Sequence of chain 4.A:
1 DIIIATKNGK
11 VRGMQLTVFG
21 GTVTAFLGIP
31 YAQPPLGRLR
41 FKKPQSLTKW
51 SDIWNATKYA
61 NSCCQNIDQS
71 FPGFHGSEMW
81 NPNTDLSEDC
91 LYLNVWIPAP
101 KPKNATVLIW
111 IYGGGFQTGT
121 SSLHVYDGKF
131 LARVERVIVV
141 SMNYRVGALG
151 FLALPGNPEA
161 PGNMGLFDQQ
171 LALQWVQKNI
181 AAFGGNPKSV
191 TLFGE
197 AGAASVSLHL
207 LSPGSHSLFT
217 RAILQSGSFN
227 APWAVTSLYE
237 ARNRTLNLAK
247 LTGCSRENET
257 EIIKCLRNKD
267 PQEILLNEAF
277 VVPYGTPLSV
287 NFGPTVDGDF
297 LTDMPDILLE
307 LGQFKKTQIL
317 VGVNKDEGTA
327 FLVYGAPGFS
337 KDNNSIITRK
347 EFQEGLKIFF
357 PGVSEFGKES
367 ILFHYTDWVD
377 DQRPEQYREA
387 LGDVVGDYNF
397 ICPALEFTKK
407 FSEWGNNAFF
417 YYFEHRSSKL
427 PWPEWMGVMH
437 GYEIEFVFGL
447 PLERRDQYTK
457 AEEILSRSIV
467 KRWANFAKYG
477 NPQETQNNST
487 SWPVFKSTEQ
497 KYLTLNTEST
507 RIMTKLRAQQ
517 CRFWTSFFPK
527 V

The protein below binds the small molecule below.
Small molecule (SMILES): CC(=O)N[C@H]1[C@H](O[C@H]2[C@H](O)[C@@H](NC(C)=O)CO[C@@H]2CO[C@H]2O[C@@H](C)[C@@H](O)[C@@H](O)[C@@H]2O)O[C@H](CO)[C@@H](O)[C@@H]1O

Binding-site contacts:
Ligand atom N2 contacts residue ASN339 of chain 4.A at 2.8 Å (h-bond).
Ligand atom O7 contacts residue ASN340 of chain 4.A at 3.5 Å (h-bond).
Ligand atom C6 contacts residue PHE335 of chain 4.A at 3.9 Å (hydrophobic).
Ligand atom C7 contacts residue ASN339 of chain 4.A at 3.1 Å.
Ligand atom C6 contacts residue ASN339 of chain 4.A at 4.4 Å.
Ligand atom C7 contacts residue GLY334 of chain 4.A at 4.2 Å.
Ligand atom O7 contacts residue ILE342 of chain 4.A at 4.5 Å.
Ligand atom C5 contacts residue SER336 of chain 4.A at 3.9 Å.
Ligand atom O5 contacts residue ASN339 of chain 4.A at 2.4 Å (h-bond).
Ligand atom C6 contacts residue SER336 of chain 4.A at 3.9 Å.
Ligand atom O5 contacts residue SER336 of chain 4.A at 4.4 Å.
Ligand atom C8 contacts residue ASN339 of chain 4.A at 3.1 Å.
Ligand atom C7 contacts residue ASN340 of chain 4.A at 4.4 Å.
Ligand atom C1 contacts residue ASN339 of chain 4.A at 1.4 Å.
Ligand atom O7 contacts residue ASN339 of chain 4.A at 4.0 Å.
Ligand atom C4 contacts residue ASN339 of chain 4.A at 4.2 Å.
Ligand atom C6 contacts residue SER336 of chain 4.A at 3.9 Å.
Ligand atom C5 contacts residue GLY334 of chain 4.A at 4.5 Å.
Ligand atom C6 contacts residue ASP338 of chain 4.A at 4.4 Å.
Ligand atom O7 contacts residue GLY334 of chain 4.A at 3.1 Å (h-bond).
Ligand atom O7 contacts residue PRO333 of chain 4.A at 3.6 Å.
Ligand atom C2 contacts residue ASN339 of chain 4.A at 2.5 Å.
Ligand atom O4 contacts residue GLY334 of chain 4.A at 4.2 Å.
Ligand atom C1 contacts residue SER336 of chain 4.A at 3.9 Å.
Ligand atom C5 contacts residue ASN339 of chain 4.A at 3.6 Å.
Ligand atom C3 contacts residue ASN339 of chain 4.A at 3.8 Å.
Ligand atom C1 contacts residue GLY334 of chain 4.A at 4.4 Å.
Ligand atom C3 contacts residue GLY334 of chain 4.A at 4.3 Å.
Ligand atom C5 contacts residue PHE335 of chain 4.A at 4.2 Å (hydrophobic).
Ligand atom O5 contacts residue SER336 of chain 4.A at 3.4 Å.